Sequence of chain 1.C:
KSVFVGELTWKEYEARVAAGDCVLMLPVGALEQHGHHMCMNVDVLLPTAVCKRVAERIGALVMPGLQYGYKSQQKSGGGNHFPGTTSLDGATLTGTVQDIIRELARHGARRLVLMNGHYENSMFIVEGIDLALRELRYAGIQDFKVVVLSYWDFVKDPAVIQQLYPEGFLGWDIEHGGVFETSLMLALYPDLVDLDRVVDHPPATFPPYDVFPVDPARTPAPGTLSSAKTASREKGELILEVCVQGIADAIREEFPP

The protein below binds the small molecule below.
Small molecule (SMILES): CN(CC(=O)O)C(=N)N

Binding-site contacts:
Ligand atom N6 contacts residue TYR121 of chain 1.C at 3.1 Å.
Ligand atom O9 contacts residue TYR121 of chain 1.C at 3.1 Å (h-bond).
Ligand atom C5 contacts residue GLU177 of chain 1.C at 3.6 Å.
Ligand atom N3 contacts residue TYR121 of chain 1.C at 3.9 Å.
Ligand atom O8 contacts residue HIS178 of chain 1.C at 2.9 Å (h-bond).
Ligand atom N3 contacts residue GLU177 of chain 1.C at 4.2 Å.
Ligand atom N3 contacts residue HIS178 of chain 1.C at 3.8 Å.
Ligand atom C4 contacts residue TRP174 of chain 1.C at 3.7 Å (hydrophobic).
Ligand atom N1 contacts residue GLU177 of chain 1.C at 3.2 Å (salt-bridge).
Ligand atom C5 contacts residue MN1 of chain 1.S at 4.2 Å.
Ligand atom O9 contacts residue ZN1 of chain 1.T at 3.7 Å.
Ligand atom O9 contacts residue MN1 of chain 1.S at 2.5 Å.
Ligand atom C7 contacts residue ASP45 of chain 1.C at 3.5 Å.
Ligand atom C4 contacts residue TRP154 of chain 1.C at 3.8 Å (hydrophobic).
Ligand atom N6 contacts residue TRP174 of chain 1.C at 2.7 Å (h-bond).
Ligand atom C7 contacts residue ZN1 of chain 1.T at 2.7 Å.
Ligand atom C2 contacts residue GLU177 of chain 1.C at 3.7 Å.
Ligand atom C4 contacts residue GLU177 of chain 1.C at 3.2 Å.
Ligand atom N6 contacts residue ASP175 of chain 1.C at 3.9 Å.
Ligand atom C2 contacts residue SER78 of chain 1.C at 3.8 Å.
Ligand atom O8 contacts residue ZN1 of chain 1.T at 1.9 Å.
Ligand atom C7 contacts residue GLU183 of chain 1.C at 3.5 Å.
Ligand atom C5 contacts residue GLU183 of chain 1.C at 3.0 Å.
Ligand atom C2 contacts residue TYR121 of chain 1.C at 3.9 Å (hydrophobic).
Ligand atom N3 contacts residue ASP175 of chain 1.C at 3.9 Å.
Ligand atom N3 contacts residue SER78 of chain 1.C at 2.6 Å (h-bond).
Ligand atom N1 contacts residue TRP174 of chain 1.C at 4.0 Å.
Ligand atom O9 contacts residue HIS120 of chain 1.C at 3.4 Å.
Ligand atom O8 contacts residue MN1 of chain 1.S at 2.3 Å.
Ligand atom C7 contacts residue HIS178 of chain 1.C at 3.8 Å.
Ligand atom C5 contacts residue ZN1 of chain 1.T at 3.2 Å.
Ligand atom O8 contacts residue GLU34 of chain 1.C at 3.4 Å (salt-bridge).
Ligand atom O8 contacts residue HIS36 of chain 1.C at 3.3 Å (h-bond).
Ligand atom C7 contacts residue GLY119 of chain 1.C at 4.0 Å.
Ligand atom O9 contacts residue ASP45 of chain 1.C at 3.4 Å (salt-bridge).
Ligand atom O8 contacts residue ASP45 of chain 1.C at 3.1 Å (salt-bridge).
Ligand atom C7 contacts residue MN1 of chain 1.S at 2.7 Å.
Ligand atom C2 contacts residue TRP174 of chain 1.C at 3.5 Å (hydrophobic).
Ligand atom O9 contacts residue GLY119 of chain 1.C at 3.7 Å.
Ligand atom O8 contacts residue GLU183 of chain 1.C at 3.3 Å (salt-bridge).